Sequence of chain 1.D:
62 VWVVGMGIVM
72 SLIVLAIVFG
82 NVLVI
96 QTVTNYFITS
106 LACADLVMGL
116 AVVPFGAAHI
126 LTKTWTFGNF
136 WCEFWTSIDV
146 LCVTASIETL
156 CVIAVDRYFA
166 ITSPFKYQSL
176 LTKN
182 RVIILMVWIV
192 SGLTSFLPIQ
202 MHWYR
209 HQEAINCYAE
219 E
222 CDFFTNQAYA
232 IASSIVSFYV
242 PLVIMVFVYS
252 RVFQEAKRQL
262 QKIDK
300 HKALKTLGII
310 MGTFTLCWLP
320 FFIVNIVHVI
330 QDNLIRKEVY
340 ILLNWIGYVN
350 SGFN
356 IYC

Binding-site contacts:
Ligand atom OAK contacts residue PHE224 of chain 1.D at 4.5 Å.
Ligand atom CAJ contacts residue ASP144 of chain 1.D at 4.2 Å.
Ligand atom CAG contacts residue PHE224 of chain 1.D at 3.5 Å (hydrophobic).
Ligand atom CAG contacts residue TYR339 of chain 1.D at 3.5 Å (hydrophobic).
Ligand atom OAM contacts residue VAL148 of chain 1.D at 3.9 Å.
Ligand atom CAH contacts residue TYR339 of chain 1.D at 3.2 Å (hydrophobic).
Ligand atom CAJ contacts residue PHE320 of chain 1.D at 4.5 Å (hydrophobic).
Ligand atom OAM contacts residue TYR347 of chain 1.D at 3.2 Å (h-bond).
Ligand atom CAB contacts residue VAL145 of chain 1.D at 4.0 Å (hydrophobic).
Ligand atom CAA contacts residue ASP144 of chain 1.D at 4.1 Å.
Ligand atom CAA contacts residue VAL145 of chain 1.D at 4.2 Å (hydrophobic).
Ligand atom NAN contacts residue TYR347 of chain 1.D at 3.0 Å (h-bond).
Ligand atom OAL contacts residue SER234 of chain 1.D at 3.5 Å.
Ligand atom CAI contacts residue ASP144 of chain 1.D at 4.0 Å.
Ligand atom NAN contacts residue ASP144 of chain 1.D at 4.1 Å.
Ligand atom CAG contacts residue PHE320 of chain 1.D at 4.5 Å (hydrophobic).
Ligand atom CAH contacts residue PHE224 of chain 1.D at 3.5 Å (hydrophobic).
Ligand atom NAN contacts residue TYR339 of chain 1.D at 4.4 Å.
Ligand atom CAJ contacts residue TYR347 of chain 1.D at 3.9 Å (hydrophobic).
Ligand atom CAO contacts residue TYR339 of chain 1.D at 4.1 Å (hydrophobic).
Ligand atom OAK contacts residue SER234 of chain 1.D at 4.0 Å.
Ligand atom CAI contacts residue TYR339 of chain 1.D at 4.3 Å (hydrophobic).
Ligand atom CAO contacts residue TYR347 of chain 1.D at 4.0 Å (hydrophobic).
Ligand atom CAA contacts residue VAL148 of chain 1.D at 3.9 Å (hydrophobic).
Ligand atom CAI contacts residue TYR347 of chain 1.D at 4.0 Å (hydrophobic).
Ligand atom OAK contacts residue ASN324 of chain 1.D at 4.2 Å.
Ligand atom CAB contacts residue VAL148 of chain 1.D at 4.1 Å (hydrophobic).
Ligand atom OAM contacts residue ASP144 of chain 1.D at 3.4 Å.
Ligand atom CAO contacts residue ASP144 of chain 1.D at 4.4 Å.

This small molecule binds to this protein.
Small molecule (SMILES): CN[C@@H]1CCc2c(ccc(O)c2O)[C@H]1O